A small-molecule ligand and the protein it binds are described below.
Small molecule (SMILES): CC(=O)SCCNC(=O)CCNC(=O)[C@@H](O)C(C)(C)COP(=O)(O)O

Sequence of chain 1.A:
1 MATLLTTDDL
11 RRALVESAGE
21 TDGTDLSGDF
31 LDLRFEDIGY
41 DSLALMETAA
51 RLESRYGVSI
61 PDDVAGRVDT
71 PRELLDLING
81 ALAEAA

Binding-site contacts:
Ligand atom P24 contacts residue ASP41 of chain 1.A at 4.1 Å.
Ligand atom C38 contacts residue ASP62 of chain 1.A at 3.2 Å.
Ligand atom N36 contacts residue ASP62 of chain 1.A at 3.3 Å (salt-bridge).
Ligand atom O40 contacts residue ASP62 of chain 1.A at 3.5 Å (salt-bridge).
Ligand atom O33 contacts residue LEU43 of chain 1.A at 4.2 Å.
Ligand atom O23 contacts residue ASP41 of chain 1.A at 4.0 Å.
Ligand atom O26 contacts residue SER42 of chain 1.A at 2.5 Å (h-bond).
Ligand atom C30 contacts residue MET46 of chain 1.A at 3.7 Å (hydrophobic).
Ligand atom C39 contacts residue ASP62 of chain 1.A at 3.3 Å.
Ligand atom C30 contacts residue ASP62 of chain 1.A at 3.8 Å.
Ligand atom C28 contacts residue SER42 of chain 1.A at 3.0 Å.
Ligand atom O27 contacts residue GLY66 of chain 1.A at 4.4 Å.
Ligand atom O23 contacts residue SER42 of chain 1.A at 2.5 Å (h-bond).
Ligand atom C37 contacts residue ASP62 of chain 1.A at 3.5 Å.
Ligand atom C28 contacts residue LEU43 of chain 1.A at 3.9 Å (hydrophobic).
Ligand atom N41 contacts residue ASP62 of chain 1.A at 3.9 Å.
Ligand atom O26 contacts residue ASP41 of chain 1.A at 3.9 Å.
Ligand atom P24 contacts residue SER42 of chain 1.A at 1.6 Å.
Ligand atom O23 contacts residue LEU43 of chain 1.A at 4.3 Å.
Ligand atom C29 contacts residue SER42 of chain 1.A at 4.5 Å.
Ligand atom O27 contacts residue SER42 of chain 1.A at 2.5 Å (h-bond).
Ligand atom C32 contacts residue MET46 of chain 1.A at 4.4 Å (hydrophobic).
Ligand atom O26 contacts residue GLY66 of chain 1.A at 4.2 Å.